This protein binds this small molecule.
Small molecule (SMILES): CCCCCCc1cc(O)c(Oc2ccccc2C)cc1F

Sequence of chain 3.A:
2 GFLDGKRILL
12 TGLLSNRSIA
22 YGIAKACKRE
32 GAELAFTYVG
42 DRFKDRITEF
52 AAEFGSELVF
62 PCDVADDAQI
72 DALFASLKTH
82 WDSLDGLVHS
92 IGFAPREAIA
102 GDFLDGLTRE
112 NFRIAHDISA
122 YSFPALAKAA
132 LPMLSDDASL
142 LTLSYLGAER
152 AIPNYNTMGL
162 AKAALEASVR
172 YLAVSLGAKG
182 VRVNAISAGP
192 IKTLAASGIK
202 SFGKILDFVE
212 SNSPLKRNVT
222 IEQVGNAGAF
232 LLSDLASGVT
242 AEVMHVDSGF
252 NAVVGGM

Binding-site contacts:
Ligand atom FAQ contacts residue PHE203 of chain 3.A at 3.0 Å.
Ligand atom OAA contacts residue LYS163 of chain 3.A at 3.8 Å.
Ligand atom CAO contacts residue MET159 of chain 3.A at 3.9 Å (hydrophobic).
Ligand atom CAP contacts residue TYR146 of chain 3.A at 3.7 Å (hydrophobic).
Ligand atom CAH contacts residue TYR156 of chain 3.A at 3.6 Å (hydrophobic).
Ligand atom CAI contacts residue NAD1 of chain 3.B at 3.5 Å.
Ligand atom CAV contacts residue TYR156 of chain 3.A at 3.6 Å (hydrophobic).
Ligand atom CAV contacts residue PRO154 of chain 3.A at 3.3 Å (hydrophobic).
Ligand atom CAB contacts residue NAD1 of chain 3.B at 3.5 Å.
Ligand atom CAT contacts residue TYR146 of chain 3.A at 3.4 Å (hydrophobic).
Ligand atom CAN contacts residue ILE100 of chain 3.A at 3.7 Å (hydrophobic).
Ligand atom OAD contacts residue ALA196 of chain 3.A at 3.7 Å.
Ligand atom OAA contacts residue NAD1 of chain 3.B at 2.6 Å (h-bond).
Ligand atom CAU contacts residue ILE153 of chain 3.A at 3.9 Å (hydrophobic).
Ligand atom CAK contacts residue GLY93 of chain 3.A at 3.6 Å.
Ligand atom CAE contacts residue NAD1 of chain 3.B at 3.8 Å.
Ligand atom CAG contacts residue GLY93 of chain 3.A at 3.3 Å.
Ligand atom OAA contacts residue TYR156 of chain 3.A at 2.5 Å (h-bond).
Ligand atom CAG contacts residue ALA196 of chain 3.A at 3.7 Å (hydrophobic).
Ligand atom CAE contacts residue ALA196 of chain 3.A at 3.9 Å (hydrophobic).
Ligand atom CAM contacts residue NAD1 of chain 3.B at 3.1 Å.
Ligand atom CAU contacts residue SER202 of chain 3.A at 3.9 Å.
Ligand atom CAU contacts residue PRO154 of chain 3.A at 3.6 Å (hydrophobic).
Ligand atom CAT contacts residue ILE206 of chain 3.A at 3.6 Å (hydrophobic).
Ligand atom OAD contacts residue NAD1 of chain 3.B at 3.2 Å (h-bond).
Ligand atom CAR contacts residue PHE203 of chain 3.A at 3.8 Å (hydrophobic).
Ligand atom CAU contacts residue ILE206 of chain 3.A at 3.8 Å (hydrophobic).
Ligand atom CAO contacts residue ILE100 of chain 3.A at 3.9 Å (hydrophobic).
Ligand atom FAQ contacts residue ALA197 of chain 3.A at 3.5 Å.
Ligand atom CAG contacts residue NAD1 of chain 3.B at 3.7 Å.
Ligand atom FAQ contacts residue NAD1 of chain 3.B at 3.0 Å.
Ligand atom CAH contacts residue TYR146 of chain 3.A at 3.8 Å (hydrophobic).
Ligand atom CAK contacts residue PHE94 of chain 3.A at 3.7 Å (hydrophobic).
Ligand atom CAH contacts residue NAD1 of chain 3.B at 3.5 Å.
Ligand atom CAR contacts residue TYR146 of chain 3.A at 3.9 Å (hydrophobic).
Ligand atom CAL contacts residue NAD1 of chain 3.B at 3.3 Å.
Ligand atom CAS contacts residue TYR146 of chain 3.A at 3.6 Å (hydrophobic).
Ligand atom CAB contacts residue TYR156 of chain 3.A at 3.5 Å (hydrophobic).
Ligand atom CAC contacts residue NAD1 of chain 3.B at 3.5 Å.
Ligand atom CAP contacts residue NAD1 of chain 3.B at 3.3 Å.